Sequence of chain 1.A:
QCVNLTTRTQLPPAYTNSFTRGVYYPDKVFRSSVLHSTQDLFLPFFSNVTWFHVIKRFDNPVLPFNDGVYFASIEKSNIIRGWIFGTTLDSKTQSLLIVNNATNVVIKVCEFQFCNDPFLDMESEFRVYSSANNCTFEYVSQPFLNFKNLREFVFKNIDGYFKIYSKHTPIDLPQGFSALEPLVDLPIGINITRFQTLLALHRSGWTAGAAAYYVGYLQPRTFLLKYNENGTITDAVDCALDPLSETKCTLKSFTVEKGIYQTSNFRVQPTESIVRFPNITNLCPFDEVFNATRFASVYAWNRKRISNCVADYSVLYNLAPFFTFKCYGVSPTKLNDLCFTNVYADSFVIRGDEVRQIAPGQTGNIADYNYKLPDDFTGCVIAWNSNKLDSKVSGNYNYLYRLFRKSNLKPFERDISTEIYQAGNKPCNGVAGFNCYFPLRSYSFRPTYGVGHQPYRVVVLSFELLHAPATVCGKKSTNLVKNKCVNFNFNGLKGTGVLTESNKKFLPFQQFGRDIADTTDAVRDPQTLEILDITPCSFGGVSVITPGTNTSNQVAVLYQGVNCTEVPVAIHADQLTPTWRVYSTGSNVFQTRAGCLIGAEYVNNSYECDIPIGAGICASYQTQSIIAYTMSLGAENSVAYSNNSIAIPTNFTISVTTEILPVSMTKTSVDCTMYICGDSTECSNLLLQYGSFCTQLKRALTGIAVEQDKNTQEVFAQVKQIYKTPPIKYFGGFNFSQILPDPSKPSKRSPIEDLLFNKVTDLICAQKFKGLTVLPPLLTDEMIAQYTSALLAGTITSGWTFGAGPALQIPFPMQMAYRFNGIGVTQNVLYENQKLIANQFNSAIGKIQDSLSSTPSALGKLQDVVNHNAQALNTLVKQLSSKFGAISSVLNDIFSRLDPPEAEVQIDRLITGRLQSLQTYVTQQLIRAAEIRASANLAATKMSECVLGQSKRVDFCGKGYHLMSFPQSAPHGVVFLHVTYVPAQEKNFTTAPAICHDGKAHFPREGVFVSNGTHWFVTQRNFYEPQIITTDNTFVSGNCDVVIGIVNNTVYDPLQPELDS

Sequence of chain 1.B:
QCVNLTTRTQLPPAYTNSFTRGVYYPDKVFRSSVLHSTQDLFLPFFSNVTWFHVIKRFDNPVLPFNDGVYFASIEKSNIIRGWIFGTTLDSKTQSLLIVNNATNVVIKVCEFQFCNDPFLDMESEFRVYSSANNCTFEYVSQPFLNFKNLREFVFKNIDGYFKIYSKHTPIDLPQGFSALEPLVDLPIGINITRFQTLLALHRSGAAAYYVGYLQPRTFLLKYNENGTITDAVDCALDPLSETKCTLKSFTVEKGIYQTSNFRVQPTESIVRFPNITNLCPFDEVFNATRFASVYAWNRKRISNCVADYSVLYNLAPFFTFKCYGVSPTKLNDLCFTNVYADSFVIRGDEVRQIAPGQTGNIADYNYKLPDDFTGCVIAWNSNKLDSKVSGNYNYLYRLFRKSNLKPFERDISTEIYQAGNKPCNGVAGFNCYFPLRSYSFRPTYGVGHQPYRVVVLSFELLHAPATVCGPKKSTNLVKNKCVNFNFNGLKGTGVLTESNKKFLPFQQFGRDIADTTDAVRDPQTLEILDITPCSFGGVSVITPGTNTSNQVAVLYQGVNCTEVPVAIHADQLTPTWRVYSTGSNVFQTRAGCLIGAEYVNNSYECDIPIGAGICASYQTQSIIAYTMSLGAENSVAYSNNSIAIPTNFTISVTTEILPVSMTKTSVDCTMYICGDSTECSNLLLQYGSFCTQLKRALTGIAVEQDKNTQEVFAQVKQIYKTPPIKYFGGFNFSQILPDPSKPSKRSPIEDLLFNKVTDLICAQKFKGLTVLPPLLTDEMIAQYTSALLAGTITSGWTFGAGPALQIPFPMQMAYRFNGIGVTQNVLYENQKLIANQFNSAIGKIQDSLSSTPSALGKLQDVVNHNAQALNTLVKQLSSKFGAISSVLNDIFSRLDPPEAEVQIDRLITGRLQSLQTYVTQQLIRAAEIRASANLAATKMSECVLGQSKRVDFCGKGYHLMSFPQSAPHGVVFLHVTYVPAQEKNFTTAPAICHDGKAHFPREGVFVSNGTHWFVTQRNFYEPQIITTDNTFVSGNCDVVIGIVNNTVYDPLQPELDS

A protein and the small-molecule ligand that binds it are described below.
Small molecule (SMILES): CC(=O)N[C@@H]1[C@@H](O)[C@H](O)[C@@H](CO)O[C@H]1O

Binding-site contacts:
Ligand atom N2 contacts residue ASN1071 of chain 1.A at 2.5 Å (h-bond).
Ligand atom C8 contacts residue GLU1069 of chain 1.A at 3.9 Å.
Ligand atom O5 contacts residue ASN1071 of chain 1.A at 2.3 Å (h-bond).
Ligand atom O7 contacts residue ASN1071 of chain 1.A at 4.0 Å.
Ligand atom C1 contacts residue ASN1071 of chain 1.A at 1.4 Å.
Ligand atom C3 contacts residue ASN1071 of chain 1.A at 3.8 Å.
Ligand atom C5 contacts residue ALA703 of chain 1.A at 3.8 Å (hydrophobic).
Ligand atom C2 contacts residue ASN1071 of chain 1.A at 2.5 Å.
Ligand atom C8 contacts residue ASN1071 of chain 1.A at 3.5 Å.
Ligand atom C1 contacts residue GLN892 of chain 1.B at 4.0 Å.
Ligand atom O4 contacts residue ALA703 of chain 1.A at 4.4 Å.
Ligand atom C6 contacts residue ALA703 of chain 1.A at 4.2 Å (hydrophobic).
Ligand atom C4 contacts residue ASN1071 of chain 1.A at 4.2 Å.
Ligand atom C5 contacts residue ASN1071 of chain 1.A at 3.6 Å.
Ligand atom C7 contacts residue ASN1071 of chain 1.A at 3.1 Å.